Binding-site contacts:
Ligand atom C2 contacts residue ASN12 of chain 47.F at 3.2 Å.
Ligand atom C7 contacts residue ASN12 of chain 47.F at 3.9 Å.
Ligand atom O7 contacts residue ASN12 of chain 47.F at 3.7 Å.
Ligand atom C5 contacts residue ASN12 of chain 47.F at 4.1 Å.
Ligand atom C1 contacts residue ASN12 of chain 47.F at 2.1 Å.
Ligand atom O5 contacts residue ASN12 of chain 47.F at 2.7 Å (h-bond).
Ligand atom N2 contacts residue ASN12 of chain 47.F at 3.8 Å.

The small molecule below binds the protein below.
Small molecule (SMILES): CC(=O)N[C@H]1[C@H](O[C@H]2[C@H](O)[C@@H](NC(C)=O)CO[C@@H]2CO)O[C@H](CO)[C@@H](O)[C@@H]1O

Sequence of chain 47.F:
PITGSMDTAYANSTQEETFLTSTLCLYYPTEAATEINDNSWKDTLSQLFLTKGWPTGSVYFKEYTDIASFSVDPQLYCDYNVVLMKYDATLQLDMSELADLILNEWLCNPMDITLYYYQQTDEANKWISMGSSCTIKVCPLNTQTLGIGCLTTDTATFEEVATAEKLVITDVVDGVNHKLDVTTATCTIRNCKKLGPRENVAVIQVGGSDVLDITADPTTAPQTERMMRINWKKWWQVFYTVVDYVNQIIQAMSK